The protein below binds the small molecule below.
Small molecule (SMILES): OC[C@H]1O[C@H](O[C@H]2[C@H](O)[C@@H](O)[C@@H](O)O[C@@H]2CO)[C@H](O)[C@@H](O)[C@@H]1O

Binding-site contacts:
Ligand atom C3 contacts residue ASP66 of chain 1.A at 3.6 Å.
Ligand atom O6 contacts residue GLU154 of chain 1.A at 2.6 Å (salt-bridge).
Ligand atom O2 contacts residue TRP63 of chain 1.A at 3.3 Å (h-bond).
Ligand atom C2 contacts residue TRP231 of chain 1.A at 3.9 Å (hydrophobic).
Ligand atom O6 contacts residue PRO155 of chain 1.A at 3.2 Å.
Ligand atom O1 contacts residue ASP15 of chain 1.A at 2.9 Å (salt-bridge).
Ligand atom C1 contacts residue ASP15 of chain 1.A at 3.5 Å.
Ligand atom O2 contacts residue LYS16 of chain 1.A at 2.6 Å (salt-bridge).
Ligand atom O6 contacts residue TYR156 of chain 1.A at 3.2 Å (h-bond).
Ligand atom C6 contacts residue TYR156 of chain 1.A at 3.9 Å (hydrophobic).
Ligand atom C2 contacts residue GLU112 of chain 1.A at 3.3 Å.
Ligand atom O4 contacts residue ARG67 of chain 1.A at 2.8 Å (salt-bridge).
Ligand atom C6 contacts residue ARG345 of chain 1.A at 3.9 Å.
Ligand atom C3 contacts residue TRP63 of chain 1.A at 3.6 Å (hydrophobic).
Ligand atom O1 contacts residue LYS16 of chain 1.A at 3.5 Å (salt-bridge).
Ligand atom C4 contacts residue TRP341 of chain 1.A at 3.6 Å (hydrophobic).
Ligand atom C1 contacts residue TYR156 of chain 1.A at 3.6 Å (hydrophobic).
Ligand atom C6 contacts residue PRO155 of chain 1.A at 3.7 Å (hydrophobic).
Ligand atom C6 contacts residue GLU154 of chain 1.A at 3.3 Å.
Ligand atom O3 contacts residue ASP66 of chain 1.A at 2.7 Å (salt-bridge).
Ligand atom C2 contacts residue LYS16 of chain 1.A at 3.6 Å.
Ligand atom O2 contacts residue ASP66 of chain 1.A at 2.7 Å (salt-bridge).
Ligand atom C1 contacts residue LYS16 of chain 1.A at 3.7 Å.
Ligand atom C6 contacts residue TRP341 of chain 1.A at 3.6 Å (hydrophobic).
Ligand atom O1 contacts residue ASN13 of chain 1.A at 3.7 Å.
Ligand atom O2 contacts residue MET331 of chain 1.A at 3.9 Å.
Ligand atom C4 contacts residue TYR156 of chain 1.A at 3.9 Å (hydrophobic).
Ligand atom O3 contacts residue TRP63 of chain 1.A at 3.4 Å (h-bond).
Ligand atom O5 contacts residue TYR156 of chain 1.A at 3.2 Å.
Ligand atom O2 contacts residue GLU112 of chain 1.A at 2.7 Å (salt-bridge).
Ligand atom O3 contacts residue TRP341 of chain 1.A at 3.8 Å.
Ligand atom C1 contacts residue TRP231 of chain 1.A at 3.7 Å (hydrophobic).
Ligand atom O3 contacts residue GLU112 of chain 1.A at 3.8 Å.
Ligand atom O6 contacts residue PHE157 of chain 1.A at 3.9 Å.
Ligand atom O3 contacts residue ALA64 of chain 1.A at 3.2 Å.
Ligand atom O2 contacts residue ALA64 of chain 1.A at 3.4 Å.
Ligand atom O4 contacts residue ARG345 of chain 1.A at 3.6 Å.
Ligand atom C4 contacts residue ARG67 of chain 1.A at 3.8 Å.
Ligand atom C2 contacts residue ASP66 of chain 1.A at 3.4 Å.
Ligand atom O3 contacts residue ARG67 of chain 1.A at 2.9 Å (salt-bridge).

Sequence of chain 1.A:
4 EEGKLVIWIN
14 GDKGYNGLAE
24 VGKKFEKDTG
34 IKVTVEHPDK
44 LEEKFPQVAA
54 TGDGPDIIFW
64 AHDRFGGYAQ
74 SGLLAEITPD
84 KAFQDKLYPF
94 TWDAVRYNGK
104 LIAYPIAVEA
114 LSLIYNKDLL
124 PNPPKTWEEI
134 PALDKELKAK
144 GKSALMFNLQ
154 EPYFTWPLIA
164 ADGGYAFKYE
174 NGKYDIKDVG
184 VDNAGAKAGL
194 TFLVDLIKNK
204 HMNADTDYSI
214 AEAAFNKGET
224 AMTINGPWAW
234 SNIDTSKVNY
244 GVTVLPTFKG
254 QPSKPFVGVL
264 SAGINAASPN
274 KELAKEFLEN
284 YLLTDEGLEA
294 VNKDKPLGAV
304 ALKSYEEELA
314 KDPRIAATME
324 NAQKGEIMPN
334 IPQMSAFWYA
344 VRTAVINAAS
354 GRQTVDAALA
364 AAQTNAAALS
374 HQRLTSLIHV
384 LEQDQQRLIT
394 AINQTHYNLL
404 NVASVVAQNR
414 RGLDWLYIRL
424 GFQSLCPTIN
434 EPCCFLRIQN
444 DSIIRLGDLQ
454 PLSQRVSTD